Sequence of chain 1.F:
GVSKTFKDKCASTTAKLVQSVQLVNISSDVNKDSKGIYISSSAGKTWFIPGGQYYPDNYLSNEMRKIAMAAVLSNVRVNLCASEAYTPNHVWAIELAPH

A protein and the small-molecule ligand that binds it are described below.
Small molecule (SMILES): CC(=O)N[C@H]1[C@H]([C@H](O)[C@H](O)CO)O[C@@](O)(C(=O)O)C[C@@H]1O

Sequence of chain 1.G:
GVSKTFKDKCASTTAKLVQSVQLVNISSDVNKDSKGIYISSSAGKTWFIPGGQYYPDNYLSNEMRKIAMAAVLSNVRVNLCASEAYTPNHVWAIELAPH

Binding-site contacts:
Ligand atom C5 contacts residue LYS32 of chain 1.G at 4.3 Å.
Ligand atom O1A contacts residue THR13 of chain 1.F at 3.6 Å.
Ligand atom O4 contacts residue THR13 of chain 1.F at 4.0 Å.
Ligand atom C6 contacts residue TRP92 of chain 1.F at 3.6 Å (hydrophobic).
Ligand atom O4 contacts residue LYS32 of chain 1.G at 3.0 Å (salt-bridge).
Ligand atom C10 contacts residue VAL30 of chain 1.G at 3.8 Å (hydrophobic).
Ligand atom N5 contacts residue TRP92 of chain 1.F at 3.8 Å.
Ligand atom O10 contacts residue LYS32 of chain 1.G at 3.1 Å (salt-bridge).
Ligand atom C11 contacts residue ASN31 of chain 1.G at 4.2 Å.
Ligand atom C5 contacts residue ASN31 of chain 1.G at 4.1 Å.
Ligand atom C7 contacts residue TRP92 of chain 1.F at 3.9 Å (hydrophobic).
Ligand atom C4 contacts residue THR13 of chain 1.F at 4.4 Å.
Ligand atom O10 contacts residue VAL30 of chain 1.G at 3.5 Å (h-bond).
Ligand atom C4 contacts residue TRP92 of chain 1.F at 4.0 Å (hydrophobic).
Ligand atom C8 contacts residue TRP92 of chain 1.F at 4.2 Å (hydrophobic).
Ligand atom C1 contacts residue TRP92 of chain 1.F at 4.2 Å (hydrophobic).
Ligand atom O1A contacts residue THR14 of chain 1.F at 3.0 Å (h-bond).
Ligand atom C10 contacts residue LYS32 of chain 1.G at 3.9 Å.
Ligand atom C11 contacts residue TRP92 of chain 1.F at 3.8 Å (hydrophobic).
Ligand atom C4 contacts residue LYS32 of chain 1.G at 4.2 Å.
Ligand atom C4 contacts residue ASN31 of chain 1.G at 3.5 Å.
Ligand atom C9 contacts residue TYR86 of chain 1.F at 3.5 Å (hydrophobic).
Ligand atom C1 contacts residue THR14 of chain 1.F at 3.2 Å.
Ligand atom O1B contacts residue THR14 of chain 1.F at 2.7 Å (h-bond).
Ligand atom O10 contacts residue ASN31 of chain 1.G at 3.8 Å.
Ligand atom C9 contacts residue TRP92 of chain 1.F at 4.4 Å (hydrophobic).
Ligand atom O4 contacts residue ASN31 of chain 1.G at 2.9 Å (h-bond).
Ligand atom N5 contacts residue ASN31 of chain 1.G at 3.5 Å (h-bond).
Ligand atom O8 contacts residue TRP92 of chain 1.F at 3.5 Å.
Ligand atom O1A contacts residue TRP92 of chain 1.F at 4.2 Å.
Ligand atom C11 contacts residue VAL30 of chain 1.G at 3.6 Å (hydrophobic).
Ligand atom N5 contacts residue LYS32 of chain 1.G at 4.3 Å.
Ligand atom O1B contacts residue TRP92 of chain 1.F at 4.0 Å.
Ligand atom O8 contacts residue THR14 of chain 1.F at 4.4 Å.
Ligand atom C10 contacts residue ASN31 of chain 1.G at 3.9 Å.
Ligand atom C5 contacts residue TRP92 of chain 1.F at 4.1 Å (hydrophobic).
Ligand atom O9 contacts residue TYR86 of chain 1.F at 4.0 Å.
Ligand atom C10 contacts residue TRP92 of chain 1.F at 4.4 Å (hydrophobic).